The small molecule below binds the protein below.
Small molecule (SMILES): CSCC[C@@H]1NC(=O)[C@H](CCCN=C(N)N)NC(=O)[C@H](Cc2cnc[nH]2)NC(=O)[C@H](CC(N)=O)NC(=O)[C@H](CCC(=O)O)NC(=O)[C@H](CC(C)C)NC(=O)CNC(=O)[C@H](CCCN=C(N)N)NC(=O)[C@H](C)NC(=O)[C@H](CO)NC(=O)[C@@H](N)CSSC[C@@H](C(=O)O)NC1=O

Binding-site contacts:
Ligand atom O contacts residue TYR51 of chain 1.A at 3.4 Å.
Ligand atom CZ contacts residue SER193 of chain 1.A at 3.1 Å.
Ligand atom OG contacts residue SER145 of chain 1.A at 3.5 Å (h-bond).
Ligand atom CG contacts residue CYS194 of chain 1.A at 3.4 Å (hydrophobic).
Ligand atom NH2 contacts residue SER193 of chain 1.A at 2.7 Å (h-bond).
Ligand atom C contacts residue GLN195 of chain 1.A at 3.1 Å.
Ligand atom NH1 contacts residue ASP192 of chain 1.A at 3.2 Å (salt-bridge).
Ligand atom OE1 contacts residue SER198 of chain 1.A at 2.8 Å (h-bond).
Ligand atom O contacts residue GLN195 of chain 1.A at 3.2 Å (h-bond).
Ligand atom CB contacts residue ASP50 of chain 1.A at 3.3 Å.
Ligand atom O contacts residue LEU92 of chain 1.A at 3.0 Å.
Ligand atom CG contacts residue CYS47 of chain 1.A at 3.5 Å (hydrophobic).
Ligand atom C contacts residue HIS94 of chain 1.A at 3.3 Å.
Ligand atom CD contacts residue SER198 of chain 1.A at 3.3 Å.
Ligand atom NE contacts residue SER193 of chain 1.A at 3.1 Å (h-bond).
Ligand atom CG contacts residue HIS46 of chain 1.A at 3.2 Å.
Ligand atom NE2 contacts residue HIS46 of chain 1.A at 3.1 Å (h-bond).
Ligand atom CB contacts residue CYS47 of chain 1.A at 3.2 Å (hydrophobic).
Ligand atom ND2 contacts residue TYR57 of chain 1.A at 3.1 Å (h-bond).
Ligand atom O contacts residue HIS94 of chain 1.A at 2.7 Å (h-bond).
Ligand atom CA contacts residue HIS94 of chain 1.A at 3.1 Å.
Ligand atom CA contacts residue GLN195 of chain 1.A at 3.0 Å.
Ligand atom NH1 contacts residue GLY221 of chain 1.A at 2.9 Å (h-bond).
Ligand atom NH1 contacts residue SER193 of chain 1.A at 3.4 Å (h-bond).
Ligand atom O contacts residue GLN195 of chain 1.A at 2.9 Å (h-bond).
Ligand atom NH2 contacts residue GLY229 of chain 1.A at 2.7 Å.
Ligand atom CA contacts residue HIS46 of chain 1.A at 3.4 Å.
Ligand atom ND1 contacts residue ASP50 of chain 1.A at 3.0 Å (salt-bridge).
Ligand atom C contacts residue HIS46 of chain 1.A at 3.3 Å.
Ligand atom CG contacts residue ASP50 of chain 1.A at 3.2 Å.
Ligand atom ND2 contacts residue CYS47 of chain 1.A at 2.8 Å (h-bond).
Ligand atom C contacts residue ASP50 of chain 1.A at 3.4 Å.
Ligand atom OE1 contacts residue GLY196 of chain 1.A at 2.8 Å (h-bond).
Ligand atom CG contacts residue SER198 of chain 1.A at 3.5 Å.
Ligand atom CA contacts residue ASP50 of chain 1.A at 3.1 Å.
Ligand atom CA contacts residue LEU92 of chain 1.A at 3.3 Å (hydrophobic).
Ligand atom OD1 contacts residue ARG20 of chain 1.A at 2.9 Å (salt-bridge).
Ligand atom O contacts residue HIS46 of chain 1.A at 3.1 Å.
Ligand atom N contacts residue ASP50 of chain 1.A at 2.8 Å (salt-bridge).
Ligand atom NH2 contacts residue ASP192 of chain 1.A at 2.7 Å (salt-bridge).

Sequence of chain 1.A:
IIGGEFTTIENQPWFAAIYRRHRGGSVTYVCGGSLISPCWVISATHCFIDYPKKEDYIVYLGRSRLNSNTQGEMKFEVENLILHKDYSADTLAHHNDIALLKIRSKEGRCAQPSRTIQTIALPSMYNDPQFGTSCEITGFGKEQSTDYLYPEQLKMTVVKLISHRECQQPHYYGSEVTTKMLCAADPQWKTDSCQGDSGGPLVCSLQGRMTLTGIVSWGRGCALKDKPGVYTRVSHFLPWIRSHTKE